This small molecule binds to this protein.
Small molecule (SMILES): COc1ccc2ccc(=O)oc2c1CC=C(C)C

Binding-site contacts:
Ligand atom C07 contacts residue SER444 of chain 1.A at 4.0 Å.
Ligand atom C09 contacts residue TRP493 of chain 1.A at 4.2 Å (hydrophobic).
Ligand atom C18 contacts residue MET706 of chain 1.A at 4.3 Å (hydrophobic).
Ligand atom C11 contacts residue SER444 of chain 1.A at 3.7 Å.
Ligand atom C14 contacts residue TYR565 of chain 1.A at 4.3 Å (hydrophobic).
Ligand atom C15 contacts residue ILE497 of chain 1.A at 3.7 Å (hydrophobic).
Ligand atom C06 contacts residue ILE497 of chain 1.A at 4.0 Å (hydrophobic).
Ligand atom C14 contacts residue ILE497 of chain 1.A at 4.4 Å (hydrophobic).
Ligand atom C10 contacts residue TYR565 of chain 1.A at 4.2 Å (hydrophobic).
Ligand atom C04 contacts residue MET706 of chain 1.A at 3.5 Å (hydrophobic).
Ligand atom O02 contacts residue MET706 of chain 1.A at 4.2 Å.
Ligand atom C18 contacts residue MET440 of chain 1.A at 4.3 Å (hydrophobic).
Ligand atom C15 contacts residue GLU501 of chain 1.A at 3.7 Å.
Ligand atom C18 contacts residue LEU443 of chain 1.A at 4.1 Å (hydrophobic).
Ligand atom C10 contacts residue SER444 of chain 1.A at 3.1 Å.
Ligand atom C11 contacts residue MET706 of chain 1.A at 4.3 Å (hydrophobic).
Ligand atom C14 contacts residue GLU501 of chain 1.A at 3.9 Å.
Ligand atom O03 contacts residue ILE497 of chain 1.A at 3.9 Å.
Ligand atom O03 contacts residue GLU501 of chain 1.A at 2.9 Å (salt-bridge).
Ligand atom O01 contacts residue ILE497 of chain 1.A at 3.3 Å.
Ligand atom C13 contacts residue CYS496 of chain 1.A at 4.3 Å (hydrophobic).
Ligand atom C15 contacts residue LYS500 of chain 1.A at 4.2 Å.
Ligand atom C16 contacts residue CYS496 of chain 1.A at 3.8 Å (hydrophobic).
Ligand atom C08 contacts residue MET706 of chain 1.A at 3.8 Å (hydrophobic).
Ligand atom O03 contacts residue LYS500 of chain 1.A at 3.7 Å.
Ligand atom O01 contacts residue LYS500 of chain 1.A at 4.0 Å.
Ligand atom C05 contacts residue MET706 of chain 1.A at 3.7 Å (hydrophobic).
Ligand atom C07 contacts residue TYR565 of chain 1.A at 4.3 Å (hydrophobic).
Ligand atom C06 contacts residue MET706 of chain 1.A at 4.1 Å (hydrophobic).
Ligand atom C12 contacts residue SER444 of chain 1.A at 4.1 Å.
Ligand atom C16 contacts residue TRP493 of chain 1.A at 3.9 Å (hydrophobic).
Ligand atom C12 contacts residue TYR565 of chain 1.A at 3.4 Å (hydrophobic).

Sequence of chain 1.A:
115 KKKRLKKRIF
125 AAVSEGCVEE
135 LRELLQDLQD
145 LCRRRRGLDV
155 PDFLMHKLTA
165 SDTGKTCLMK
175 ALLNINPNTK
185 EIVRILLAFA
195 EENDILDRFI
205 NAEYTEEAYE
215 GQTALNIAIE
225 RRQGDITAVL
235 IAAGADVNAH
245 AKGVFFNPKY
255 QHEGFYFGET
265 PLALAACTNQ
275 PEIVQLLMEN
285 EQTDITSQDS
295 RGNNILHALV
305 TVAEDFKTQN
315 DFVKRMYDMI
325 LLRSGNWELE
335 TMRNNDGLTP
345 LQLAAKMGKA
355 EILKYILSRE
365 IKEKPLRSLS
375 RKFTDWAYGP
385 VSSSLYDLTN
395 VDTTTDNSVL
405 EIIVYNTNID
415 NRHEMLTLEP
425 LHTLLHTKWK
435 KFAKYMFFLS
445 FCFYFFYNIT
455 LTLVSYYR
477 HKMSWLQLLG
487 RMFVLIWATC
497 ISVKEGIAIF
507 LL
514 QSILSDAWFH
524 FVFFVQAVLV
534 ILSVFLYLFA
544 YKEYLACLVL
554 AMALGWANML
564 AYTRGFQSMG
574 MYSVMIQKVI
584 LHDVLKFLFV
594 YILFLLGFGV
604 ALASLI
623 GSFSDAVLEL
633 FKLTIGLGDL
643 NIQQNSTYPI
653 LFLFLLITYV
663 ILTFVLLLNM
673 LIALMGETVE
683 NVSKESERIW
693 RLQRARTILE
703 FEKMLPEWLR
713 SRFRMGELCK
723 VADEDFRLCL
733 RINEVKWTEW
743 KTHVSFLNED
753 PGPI